Binding-site contacts:
Ligand atom N8 contacts residue ILE68 of chain 2.B at 3.7 Å.
Ligand atom N8 contacts residue ARG349 of chain 2.B at 3.1 Å (salt-bridge).
Ligand atom C4 contacts residue ASP70 of chain 2.B at 3.5 Å.
Ligand atom C2 contacts residue TYR321 of chain 2.B at 2.9 Å (hydrophobic).
Ligand atom C91 contacts residue ARG212 of chain 2.B at 3.7 Å.
Ligand atom C7 contacts residue GLU197 of chain 2.B at 3.9 Å.
Ligand atom OP2 contacts residue ARG212 of chain 2.B at 3.0 Å (salt-bridge).
Ligand atom C3 contacts residue ARG37 of chain 2.B at 3.9 Å.
Ligand atom OP2 contacts residue ARG287 of chain 2.B at 2.7 Å (salt-bridge).
Ligand atom C6 contacts residue TYR321 of chain 2.B at 3.8 Å (hydrophobic).
Ligand atom C24 contacts residue PRO350 of chain 2.B at 3.7 Å (hydrophobic).
Ligand atom O10 contacts residue ASP70 of chain 2.B at 3.2 Å.
Ligand atom N4 contacts residue GLU38 of chain 2.B at 2.8 Å (salt-bridge).
Ligand atom C4 contacts residue GLU197 of chain 2.B at 3.9 Å.
Ligand atom C81 contacts residue SER166 of chain 2.B at 3.7 Å.
Ligand atom O10 contacts residue ARG71 of chain 2.B at 2.9 Å (salt-bridge).
Ligand atom C9 contacts residue GLU196 of chain 2.B at 3.7 Å.
Ligand atom C7 contacts residue TYR321 of chain 2.B at 3.2 Å (hydrophobic).
Ligand atom N7 contacts residue ARG349 of chain 2.B at 3.2 Å (salt-bridge).
Ligand atom N4 contacts residue ASP70 of chain 2.B at 3.0 Å (salt-bridge).
Ligand atom C3 contacts residue ASP70 of chain 2.B at 3.3 Å.
Ligand atom OP1 contacts residue ARG37 of chain 2.B at 3.0 Å (salt-bridge).
Ligand atom N6 contacts residue PRO350 of chain 2.B at 3.9 Å.
Ligand atom C7 contacts residue ARG212 of chain 2.B at 3.8 Å.
Ligand atom OP2 contacts residue TYR321 of chain 2.B at 3.7 Å.
Ligand atom P1 contacts residue TYR321 of chain 2.B at 3.4 Å.
Ligand atom C81 contacts residue ARG144 of chain 2.B at 3.5 Å.
Ligand atom OP1 contacts residue ARG287 of chain 2.B at 2.8 Å (salt-bridge).
Ligand atom C91 contacts residue ASN214 of chain 2.B at 3.7 Å.
Ligand atom C4 contacts residue GLU38 of chain 2.B at 3.6 Å.
Ligand atom C6 contacts residue GLU197 of chain 2.B at 3.5 Å.
Ligand atom C10 contacts residue ARG71 of chain 2.B at 3.9 Å.
Ligand atom C4 contacts residue TYR321 of chain 2.B at 3.6 Å (hydrophobic).
Ligand atom C82 contacts residue ARG144 of chain 2.B at 3.8 Å.
Ligand atom P1 contacts residue ARG287 of chain 2.B at 3.7 Å.
Ligand atom OP1 contacts residue TYR321 of chain 2.B at 3.3 Å (h-bond).
Ligand atom C91 contacts residue GLU196 of chain 2.B at 3.7 Å.
Ligand atom N6 contacts residue ARG349 of chain 2.B at 3.8 Å.
Ligand atom C3 contacts residue TYR321 of chain 2.B at 3.2 Å (hydrophobic).
Ligand atom C3 contacts residue GLU38 of chain 2.B at 3.7 Å.

The protein below binds the small molecule below.
Small molecule (SMILES): CCC(CC)O[C@@H]1C=C(P(=O)(O)OCCCCCCN=[N+]=N)C[C@H](N)[C@H]1NC(C)=O

Sequence of chain 2.B:
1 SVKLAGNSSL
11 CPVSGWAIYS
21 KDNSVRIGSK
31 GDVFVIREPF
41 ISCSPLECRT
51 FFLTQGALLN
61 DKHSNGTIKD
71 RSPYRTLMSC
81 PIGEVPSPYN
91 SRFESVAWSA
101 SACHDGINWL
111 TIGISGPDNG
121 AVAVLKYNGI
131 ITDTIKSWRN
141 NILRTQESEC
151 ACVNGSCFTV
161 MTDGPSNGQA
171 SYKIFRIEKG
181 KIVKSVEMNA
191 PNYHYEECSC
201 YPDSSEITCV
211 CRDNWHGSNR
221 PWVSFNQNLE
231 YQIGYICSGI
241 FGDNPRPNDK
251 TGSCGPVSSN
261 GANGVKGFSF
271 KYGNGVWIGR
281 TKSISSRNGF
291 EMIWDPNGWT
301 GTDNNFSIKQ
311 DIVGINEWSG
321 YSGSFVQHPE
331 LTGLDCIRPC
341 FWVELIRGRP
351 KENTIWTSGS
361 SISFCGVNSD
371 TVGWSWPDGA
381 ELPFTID